Binding-site contacts:
Ligand atom O6 contacts residue SER115 of chain 1.J at 3.5 Å (h-bond).
Ligand atom O4 contacts residue GLU116 of chain 1.J at 4.3 Å.
Ligand atom C5 contacts residue GLU116 of chain 1.J at 3.5 Å.
Ligand atom C6 contacts residue GLU116 of chain 1.J at 3.3 Å.
Ligand atom C2 contacts residue GLU116 of chain 1.J at 4.3 Å.
Ligand atom C1 contacts residue GLU116 of chain 1.J at 4.3 Å.
Ligand atom O5 contacts residue GLU116 of chain 1.J at 3.3 Å (salt-bridge).
Ligand atom C3 contacts residue ASN113 of chain 1.J at 3.9 Å.
Ligand atom O5 contacts residue ASN113 of chain 1.J at 2.5 Å (h-bond).
Ligand atom C3 contacts residue GLU116 of chain 1.J at 4.4 Å.
Ligand atom C5 contacts residue ASN113 of chain 1.J at 3.7 Å.
Ligand atom N2 contacts residue ASN113 of chain 1.J at 2.9 Å (h-bond).
Ligand atom O7 contacts residue ASN113 of chain 1.J at 3.2 Å.
Ligand atom C4 contacts residue GLU116 of chain 1.J at 3.4 Å.
Ligand atom C1 contacts residue ASN113 of chain 1.J at 1.5 Å.
Ligand atom C8 contacts residue ASN113 of chain 1.J at 4.4 Å.
Ligand atom C7 contacts residue ASN113 of chain 1.J at 3.2 Å.
Ligand atom C4 contacts residue ASN113 of chain 1.J at 4.3 Å.
Ligand atom O6 contacts residue GLU116 of chain 1.J at 3.5 Å.
Ligand atom C2 contacts residue ASN113 of chain 1.J at 2.5 Å.

This small molecule binds to this protein.
Small molecule (SMILES): CC(=O)N[C@@H]1[C@@H](O)[C@H](O)[C@@H](CO)O[C@H]1O

Sequence of chain 1.J:
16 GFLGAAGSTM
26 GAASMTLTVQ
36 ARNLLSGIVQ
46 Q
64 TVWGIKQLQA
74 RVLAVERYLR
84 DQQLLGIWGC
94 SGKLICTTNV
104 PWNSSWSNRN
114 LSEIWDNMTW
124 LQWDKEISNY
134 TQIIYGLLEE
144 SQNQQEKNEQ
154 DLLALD